Binding-site contacts:
Ligand atom CA contacts residue ASP146 of chain 1.A at 3.6 Å.
Ligand atom O contacts residue ARG99 of chain 1.A at 2.7 Å (salt-bridge).
Ligand atom N contacts residue ASP119 of chain 1.A at 2.8 Å (salt-bridge).
Ligand atom CG1 contacts residue ASP119 of chain 1.A at 3.4 Å.
Ligand atom CG1 contacts residue ASP146 of chain 1.A at 4.1 Å.
Ligand atom CG1 contacts residue MET90 of chain 1.A at 3.5 Å (hydrophobic).
Ligand atom CG1 contacts residue ALA121 of chain 1.A at 3.7 Å (hydrophobic).
Ligand atom C contacts residue TYR117 of chain 1.A at 3.7 Å (hydrophobic).
Ligand atom C contacts residue PHE94 of chain 1.A at 4.3 Å (hydrophobic).
Ligand atom CG2 contacts residue TRP101 of chain 1.A at 3.6 Å (hydrophobic).
Ligand atom N contacts residue SER128 of chain 1.A at 4.3 Å.
Ligand atom O contacts residue TRP101 of chain 1.A at 2.8 Å (h-bond).
Ligand atom CG2 contacts residue PHE94 of chain 1.A at 3.8 Å (hydrophobic).
Ligand atom O contacts residue PHE94 of chain 1.A at 3.5 Å.
Ligand atom OXT contacts residue ASP119 of chain 1.A at 3.4 Å (salt-bridge).
Ligand atom CG1 contacts residue ILE84 of chain 1.A at 3.9 Å (hydrophobic).
Ligand atom O contacts residue ALA120 of chain 1.A at 4.2 Å.
Ligand atom CB contacts residue TYR74 of chain 1.A at 3.6 Å (hydrophobic).
Ligand atom C contacts residue ARG99 of chain 1.A at 3.5 Å.
Ligand atom CA contacts residue ASP119 of chain 1.A at 3.8 Å.
Ligand atom N contacts residue ASP146 of chain 1.A at 2.7 Å (salt-bridge).
Ligand atom CB contacts residue ASP146 of chain 1.A at 3.7 Å.
Ligand atom N contacts residue TYR74 of chain 1.A at 4.1 Å.
Ligand atom CA contacts residue TYR74 of chain 1.A at 4.0 Å (hydrophobic).
Ligand atom OXT contacts residue TYR117 of chain 1.A at 3.5 Å.
Ligand atom CB contacts residue TRP101 of chain 1.A at 4.0 Å (hydrophobic).
Ligand atom OXT contacts residue ALA120 of chain 1.A at 3.1 Å (h-bond).
Ligand atom N contacts residue ILE126 of chain 1.A at 3.3 Å.
Ligand atom CG2 contacts residue TYR74 of chain 1.A at 3.8 Å (hydrophobic).
Ligand atom OXT contacts residue ILE118 of chain 1.A at 4.3 Å.
Ligand atom N contacts residue TYR117 of chain 1.A at 2.9 Å (h-bond).
Ligand atom C contacts residue ASP119 of chain 1.A at 4.1 Å.
Ligand atom CA contacts residue TRP101 of chain 1.A at 3.3 Å (hydrophobic).
Ligand atom CB contacts residue ILE84 of chain 1.A at 4.3 Å (hydrophobic).
Ligand atom OXT contacts residue ARG99 of chain 1.A at 2.8 Å (salt-bridge).
Ligand atom C contacts residue ALA120 of chain 1.A at 4.1 Å (hydrophobic).
Ligand atom C contacts residue TRP101 of chain 1.A at 3.3 Å (hydrophobic).
Ligand atom CB contacts residue ASP119 of chain 1.A at 4.1 Å.
Ligand atom CA contacts residue TYR117 of chain 1.A at 3.4 Å (hydrophobic).
Ligand atom CG2 contacts residue PHE82 of chain 1.A at 3.4 Å (hydrophobic).

The protein below binds the small molecule below.
Small molecule (SMILES): CC(C)[C@H](N)C(=O)O

Sequence of chain 1.A:
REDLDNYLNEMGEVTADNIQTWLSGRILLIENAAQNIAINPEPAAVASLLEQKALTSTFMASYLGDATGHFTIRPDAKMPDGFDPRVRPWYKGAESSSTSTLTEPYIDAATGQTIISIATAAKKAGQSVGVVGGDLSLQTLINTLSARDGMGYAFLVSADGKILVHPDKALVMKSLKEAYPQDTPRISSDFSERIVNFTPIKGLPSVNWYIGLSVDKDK